Binding-site contacts:
Ligand atom ND contacts residue MET57 of chain 3.G at 3.0 Å.
Ligand atom NC contacts residue MET57 of chain 3.G at 2.9 Å (h-bond).
Ligand atom O1A contacts residue ARG20 of chain 3.G at 2.7 Å (salt-bridge).
Ligand atom CMD contacts residue MET57 of chain 3.H at 3.5 Å (hydrophobic).
Ligand atom O1B contacts residue LYS50 of chain 3.H at 2.8 Å (salt-bridge).
Ligand atom CGD contacts residue ARG20 of chain 3.H at 3.5 Å.
Ligand atom O2B contacts residue SER168 of chain 3.H at 2.7 Å (h-bond).
Ligand atom CHB contacts residue MET57 of chain 3.H at 3.4 Å (hydrophobic).
Ligand atom C1B contacts residue MET57 of chain 3.G at 3.4 Å (hydrophobic).
Ligand atom CGB contacts residue SER168 of chain 3.H at 3.4 Å.
Ligand atom FE contacts residue MET57 of chain 3.G at 2.4 Å.
Ligand atom CMB contacts residue GLU61 of chain 3.G at 3.4 Å.
Ligand atom O2D contacts residue TYR35 of chain 3.G at 3.2 Å (h-bond).
Ligand atom NB contacts residue MET57 of chain 3.G at 3.1 Å (h-bond).
Ligand atom CBB contacts residue SER168 of chain 3.H at 3.3 Å.
Ligand atom NA contacts residue MET57 of chain 3.G at 3.3 Å (h-bond).
Ligand atom C4A contacts residue MET57 of chain 3.H at 3.5 Å (hydrophobic).
Ligand atom ND contacts residue MET57 of chain 3.H at 3.3 Å (h-bond).
Ligand atom O1D contacts residue HIS28 of chain 3.G at 2.8 Å.
Ligand atom C1D contacts residue MET57 of chain 3.G at 3.4 Å (hydrophobic).
Ligand atom O1D contacts residue ARG20 of chain 3.H at 3.5 Å (salt-bridge).
Ligand atom O1A contacts residue TYR35 of chain 3.H at 2.7 Å (h-bond).
Ligand atom C4D contacts residue MET57 of chain 3.G at 3.5 Å (hydrophobic).
Ligand atom NC contacts residue MET57 of chain 3.H at 3.2 Å (h-bond).
Ligand atom CMD contacts residue GLU61 of chain 3.H at 3.4 Å.
Ligand atom O2C contacts residue SER168 of chain 3.H at 2.1 Å.
Ligand atom CGA contacts residue TYR35 of chain 3.H at 3.5 Å (hydrophobic).
Ligand atom C1D contacts residue MET57 of chain 3.H at 3.4 Å (hydrophobic).
Ligand atom O2C contacts residue LYS169 of chain 3.H at 3.4 Å (salt-bridge).
Ligand atom NB contacts residue MET57 of chain 3.H at 2.8 Å (h-bond).
Ligand atom CGC contacts residue SER168 of chain 3.H at 3.3 Å.
Ligand atom NA contacts residue MET57 of chain 3.H at 3.5 Å (h-bond).
Ligand atom O2D contacts residue ARG20 of chain 3.H at 2.8 Å (salt-bridge).
Ligand atom CHB contacts residue MET57 of chain 3.G at 3.5 Å (hydrophobic).
Ligand atom O2A contacts residue ARG20 of chain 3.G at 2.6 Å (salt-bridge).
Ligand atom CGA contacts residue ARG20 of chain 3.G at 3.2 Å.
Ligand atom CMD contacts residue MET31 of chain 3.G at 3.5 Å (hydrophobic).
Ligand atom C1B contacts residue MET57 of chain 3.H at 3.3 Å (hydrophobic).
Ligand atom CMC contacts residue LYS50 of chain 3.G at 3.5 Å.
Ligand atom FE contacts residue MET57 of chain 3.H at 2.4 Å.

Sequence of chain 3.G:
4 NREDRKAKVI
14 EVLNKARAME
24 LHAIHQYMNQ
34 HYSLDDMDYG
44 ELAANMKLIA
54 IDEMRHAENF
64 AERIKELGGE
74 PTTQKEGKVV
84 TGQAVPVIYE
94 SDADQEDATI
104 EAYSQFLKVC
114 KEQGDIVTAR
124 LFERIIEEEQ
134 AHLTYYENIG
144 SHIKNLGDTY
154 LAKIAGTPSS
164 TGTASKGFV

The protein below binds the small molecule below.
Small molecule (SMILES): CC1=C(CCC(=O)O)C2=Cc3c(CCC(=O)O)c(C)c4n3[Fe@]35n6c(c(C)c(CCC(=O)O)c6=CC1=[N+]23)=CC1=[N+]5C(=C4)C(C)=C1CCC(=O)O

Sequence of chain 3.H:
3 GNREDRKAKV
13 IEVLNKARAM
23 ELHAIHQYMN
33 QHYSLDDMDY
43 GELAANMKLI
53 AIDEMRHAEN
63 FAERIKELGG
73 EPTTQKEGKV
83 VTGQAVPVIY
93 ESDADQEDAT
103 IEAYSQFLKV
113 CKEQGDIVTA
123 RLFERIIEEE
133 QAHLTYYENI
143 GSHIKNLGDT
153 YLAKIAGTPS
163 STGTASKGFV